Binding-site contacts:
Ligand atom C5A contacts residue SER314 of chain 1.A at 3.9 Å.
Ligand atom C4A contacts residue HIS444 of chain 1.A at 3.6 Å.
Ligand atom C6 contacts residue HIS444 of chain 1.A at 4.2 Å.
Ligand atom O3 contacts residue HIS444 of chain 1.A at 2.8 Å (h-bond).
Ligand atom C4A contacts residue ALA89 of chain 1.A at 3.4 Å (hydrophobic).
Ligand atom O3 contacts residue FAD1 of chain 1.B at 4.2 Å.
Ligand atom C2 contacts residue HIS444 of chain 1.A at 3.8 Å.
Ligand atom C5A contacts residue GLN312 of chain 1.A at 4.1 Å.
Ligand atom O5 contacts residue PRO488 of chain 1.A at 3.8 Å.
Ligand atom O5 contacts residue FAD1 of chain 1.B at 3.5 Å (h-bond).
Ligand atom C4A contacts residue HIS446 of chain 1.A at 4.1 Å.
Ligand atom C3 contacts residue HIS444 of chain 1.A at 3.3 Å.
Ligand atom C4 contacts residue ALA89 of chain 1.A at 3.5 Å (hydrophobic).
Ligand atom C2 contacts residue TRP48 of chain 1.A at 3.9 Å (hydrophobic).
Ligand atom N1 contacts residue HIS444 of chain 1.A at 4.2 Å.
Ligand atom N4 contacts residue HIS444 of chain 1.A at 3.0 Å (h-bond).
Ligand atom C5 contacts residue SER314 of chain 1.A at 4.0 Å.
Ligand atom N1 contacts residue SER314 of chain 1.A at 3.9 Å.
Ligand atom C5A contacts residue ALA89 of chain 1.A at 3.8 Å (hydrophobic).
Ligand atom C3 contacts residue ALA89 of chain 1.A at 4.2 Å (hydrophobic).
Ligand atom C2A contacts residue HIS445 of chain 1.A at 4.1 Å.
Ligand atom C4 contacts residue HIS444 of chain 1.A at 3.2 Å.
Ligand atom C4A contacts residue FAD1 of chain 1.B at 3.0 Å.
Ligand atom O5 contacts residue GLY91 of chain 1.A at 4.2 Å.
Ligand atom N4 contacts residue PRO488 of chain 1.A at 4.2 Å.
Ligand atom C2A contacts residue LEU294 of chain 1.A at 4.2 Å (hydrophobic).
Ligand atom C5 contacts residue HIS444 of chain 1.A at 3.7 Å.
Ligand atom O5 contacts residue ALA89 of chain 1.A at 4.2 Å.
Ligand atom O3 contacts residue HIS445 of chain 1.A at 3.1 Å (h-bond).
Ligand atom N1 contacts residue TRP48 of chain 1.A at 4.2 Å.
Ligand atom C6 contacts residue SER314 of chain 1.A at 3.0 Å.
Ligand atom C2 contacts residue LEU294 of chain 1.A at 4.2 Å (hydrophobic).
Ligand atom C4 contacts residue FAD1 of chain 1.B at 4.2 Å.
Ligand atom C5 contacts residue ALA89 of chain 1.A at 3.6 Å (hydrophobic).
Ligand atom N4 contacts residue HIS446 of chain 1.A at 2.7 Å (h-bond).
Ligand atom C2A contacts residue TRP48 of chain 1.A at 4.0 Å (hydrophobic).
Ligand atom N4 contacts residue FAD1 of chain 1.B at 3.4 Å.
Ligand atom C5A contacts residue FAD1 of chain 1.B at 4.2 Å.
Ligand atom C3 contacts residue TRP48 of chain 1.A at 4.2 Å (hydrophobic).
Ligand atom N1 contacts residue LEU294 of chain 1.A at 4.1 Å.

Sequence of chain 1.A:
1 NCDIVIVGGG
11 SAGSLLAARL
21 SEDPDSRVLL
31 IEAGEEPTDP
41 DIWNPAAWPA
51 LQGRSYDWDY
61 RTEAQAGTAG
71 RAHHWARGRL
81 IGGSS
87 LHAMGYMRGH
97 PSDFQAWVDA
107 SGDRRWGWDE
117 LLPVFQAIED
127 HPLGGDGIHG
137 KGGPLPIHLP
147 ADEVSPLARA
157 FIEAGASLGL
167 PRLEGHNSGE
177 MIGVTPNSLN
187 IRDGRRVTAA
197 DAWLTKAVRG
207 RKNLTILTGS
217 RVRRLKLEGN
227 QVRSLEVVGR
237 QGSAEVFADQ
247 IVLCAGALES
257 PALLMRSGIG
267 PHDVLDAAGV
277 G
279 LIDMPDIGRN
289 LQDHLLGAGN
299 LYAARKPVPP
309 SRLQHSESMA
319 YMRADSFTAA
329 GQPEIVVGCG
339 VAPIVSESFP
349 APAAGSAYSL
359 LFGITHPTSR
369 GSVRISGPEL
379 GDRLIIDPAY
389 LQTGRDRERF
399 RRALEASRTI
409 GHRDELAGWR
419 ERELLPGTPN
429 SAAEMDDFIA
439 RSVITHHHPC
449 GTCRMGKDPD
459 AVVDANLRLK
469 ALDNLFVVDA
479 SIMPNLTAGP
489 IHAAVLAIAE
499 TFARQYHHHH

This protein binds this small molecule.
Small molecule (SMILES): Cc1ncc(CO)c(CN)c1O